Binding-site contacts:
Ligand atom C contacts residue GLN45 of chain 1.B at 3.5 Å.
Ligand atom O contacts residue ALA41 of chain 1.B at 3.4 Å.
Ligand atom CG contacts residue THR40 of chain 1.B at 3.6 Å.
Ligand atom CB contacts residue VAL37 of chain 1.B at 3.6 Å (hydrophobic).
Ligand atom CG contacts residue ASN70 of chain 1.B at 3.7 Å.
Ligand atom C contacts residue THR49 of chain 1.B at 3.7 Å.
Ligand atom CG contacts residue VAL37 of chain 1.B at 3.0 Å (hydrophobic).
Ligand atom CA contacts residue ALA47 of chain 1.B at 3.6 Å (hydrophobic).
Ligand atom CD2 contacts residue GLU14 of chain 1.B at 3.7 Å.
Ligand atom O contacts residue SER39 of chain 1.B at 3.0 Å (h-bond).
Ligand atom NH1 contacts residue GLY80 of chain 1.B at 3.1 Å (h-bond).
Ligand atom NH1 contacts residue MET81 of chain 1.B at 2.8 Å (h-bond).
Ligand atom CB contacts residue SER39 of chain 1.B at 3.7 Å.
Ligand atom CZ contacts residue GLY80 of chain 1.B at 3.7 Å.
Ligand atom CD contacts residue ALA47 of chain 1.B at 3.6 Å (hydrophobic).
Ligand atom N contacts residue SER39 of chain 1.B at 2.8 Å (h-bond).
Ligand atom O contacts residue GLN45 of chain 1.B at 3.4 Å (h-bond).
Ligand atom CD2 contacts residue ILE13 of chain 1.B at 3.5 Å (hydrophobic).
Ligand atom O contacts residue THR49 of chain 1.B at 3.0 Å (h-bond).
Ligand atom CB contacts residue ALA41 of chain 1.B at 3.6 Å (hydrophobic).
Ligand atom CA contacts residue SER39 of chain 1.B at 3.3 Å.
Ligand atom CA contacts residue THR49 of chain 1.B at 3.1 Å.
Ligand atom C contacts residue SER39 of chain 1.B at 3.5 Å.
Ligand atom NH2 contacts residue GLN83 of chain 1.B at 3.4 Å.
Ligand atom O contacts residue PHE38 of chain 1.B at 3.4 Å.
Ligand atom CD1 contacts residue THR40 of chain 1.B at 3.4 Å.
Ligand atom O contacts residue GLN45 of chain 1.B at 3.0 Å (h-bond).
Ligand atom CZ contacts residue GLN83 of chain 1.B at 3.4 Å.
Ligand atom N contacts residue THR49 of chain 1.B at 3.4 Å (h-bond).
Ligand atom CG contacts residue GLN36 of chain 1.B at 3.7 Å.
Ligand atom CD contacts residue GLN36 of chain 1.B at 3.6 Å.
Ligand atom NH1 contacts residue GLN83 of chain 1.B at 3.2 Å.
Ligand atom O contacts residue MET16 of chain 1.B at 2.8 Å (h-bond).
Ligand atom O contacts residue VAL48 of chain 1.B at 3.3 Å.
Ligand atom O contacts residue THR15 of chain 1.B at 3.2 Å.
Ligand atom CA contacts residue GLN45 of chain 1.B at 3.7 Å.
Ligand atom CD1 contacts residue PHE38 of chain 1.B at 3.7 Å (hydrophobic).
Ligand atom NH1 contacts residue PRO82 of chain 1.B at 2.9 Å (h-bond).
Ligand atom N contacts residue GLN45 of chain 1.B at 3.5 Å (h-bond).
Ligand atom CD1 contacts residue ILE50 of chain 1.B at 3.6 Å (hydrophobic).

Sequence of chain 1.B:
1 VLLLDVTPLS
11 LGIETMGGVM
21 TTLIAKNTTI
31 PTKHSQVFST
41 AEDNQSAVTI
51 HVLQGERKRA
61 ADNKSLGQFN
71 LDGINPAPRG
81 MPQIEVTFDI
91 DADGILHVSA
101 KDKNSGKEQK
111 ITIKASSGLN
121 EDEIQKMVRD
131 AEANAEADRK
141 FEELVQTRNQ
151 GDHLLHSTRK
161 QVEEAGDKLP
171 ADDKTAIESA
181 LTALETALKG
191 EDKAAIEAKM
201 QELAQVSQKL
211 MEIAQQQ

A protein and the small-molecule ligand that binds it are described below.
Small molecule (SMILES): CC(C)C[C@H](NC(=O)[C@H](Cc1ccc(O)cc1)NC(=O)[C@@H]1CCCN1C(=O)[C@H](CCCN=C(N)N)NC(=O)[C@@H]1CCCN1)C(=O)N1CCC[C@H]1C(=O)N[C@@H](CCCN=C(N)N)C(=O)N1CCC[C@H]1C(=O)N[C@@H](CCCN=C(N)N)C(=O)N1CCC[C@H]1C(=O)N1CCC[C@H]1C(=O)N[C@@H](CCCN=C(N)N)C(=O)N1CCC[C@H]1C=O